The small molecule below binds the protein below.
Small molecule (SMILES): N#CCCc1ccc(-c2nc3cnc4[nH]ccc4c3n2C2CCCCC2)o1

Sequence of chain 1.A:
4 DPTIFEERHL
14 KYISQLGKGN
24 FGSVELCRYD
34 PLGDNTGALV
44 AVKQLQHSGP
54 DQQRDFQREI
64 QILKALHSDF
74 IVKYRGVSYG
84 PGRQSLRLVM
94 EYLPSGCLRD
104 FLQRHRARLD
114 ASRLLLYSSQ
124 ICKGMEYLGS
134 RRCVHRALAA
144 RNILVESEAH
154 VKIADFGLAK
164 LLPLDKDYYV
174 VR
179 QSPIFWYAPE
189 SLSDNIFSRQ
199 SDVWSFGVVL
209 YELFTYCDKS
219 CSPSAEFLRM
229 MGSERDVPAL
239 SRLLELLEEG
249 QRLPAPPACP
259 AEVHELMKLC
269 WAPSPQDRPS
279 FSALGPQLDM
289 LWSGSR

Binding-site contacts:
Ligand atom C14 contacts residue ASN145 of chain 1.A at 3.6 Å.
Ligand atom C9 contacts residue LEU19 of chain 1.A at 3.3 Å (hydrophobic).
Ligand atom C19 contacts residue GLY20 of chain 1.A at 3.8 Å.
Ligand atom O contacts residue LEU19 of chain 1.A at 3.9 Å.
Ligand atom C14 contacts residue ARG144 of chain 1.A at 3.8 Å.
Ligand atom C4 contacts residue TYR95 of chain 1.A at 3.6 Å (hydrophobic).
Ligand atom N contacts residue LEU96 of chain 1.A at 3.0 Å (h-bond).
Ligand atom C17 contacts residue ASN145 of chain 1.A at 3.8 Å.
Ligand atom C18 contacts residue ASP158 of chain 1.A at 3.9 Å.
Ligand atom N contacts residue TYR95 of chain 1.A at 3.5 Å.
Ligand atom N4 contacts residue ASN145 of chain 1.A at 2.9 Å (h-bond).
Ligand atom C3 contacts residue LEU147 of chain 1.A at 3.4 Å (hydrophobic).
Ligand atom N3 contacts residue LEU19 of chain 1.A at 3.9 Å.
Ligand atom N3 contacts residue LEU147 of chain 1.A at 3.8 Å.
Ligand atom C2 contacts residue LEU147 of chain 1.A at 3.4 Å (hydrophobic).
Ligand atom N1 contacts residue LEU147 of chain 1.A at 3.8 Å.
Ligand atom C7 contacts residue LEU147 of chain 1.A at 3.7 Å (hydrophobic).
Ligand atom C19 contacts residue VAL27 of chain 1.A at 3.6 Å (hydrophobic).
Ligand atom C12 contacts residue ARG144 of chain 1.A at 2.9 Å.
Ligand atom C6 contacts residue VAL75 of chain 1.A at 3.9 Å (hydrophobic).
Ligand atom C16 contacts residue LEU147 of chain 1.A at 3.8 Å (hydrophobic).
Ligand atom C11 contacts residue ARG144 of chain 1.A at 3.9 Å.
Ligand atom N1 contacts residue ALA44 of chain 1.A at 3.2 Å.
Ligand atom N4 contacts residue ARG144 of chain 1.A at 3.4 Å (salt-bridge).
Ligand atom C1 contacts residue LEU147 of chain 1.A at 3.6 Å (hydrophobic).
Ligand atom C6 contacts residue ALA44 of chain 1.A at 3.7 Å (hydrophobic).
Ligand atom N2 contacts residue LEU147 of chain 1.A at 3.6 Å.
Ligand atom C3 contacts residue GLU94 of chain 1.A at 3.7 Å.
Ligand atom C6 contacts residue GLU94 of chain 1.A at 3.8 Å.
Ligand atom C5 contacts residue LEU147 of chain 1.A at 3.8 Å (hydrophobic).
Ligand atom C8 contacts residue LEU19 of chain 1.A at 3.4 Å (hydrophobic).
Ligand atom C4 contacts residue LEU96 of chain 1.A at 3.2 Å (hydrophobic).
Ligand atom C20 contacts residue VAL27 of chain 1.A at 3.7 Å (hydrophobic).
Ligand atom C11 contacts residue CYS100 of chain 1.A at 3.9 Å (hydrophobic).
Ligand atom N contacts residue LEU147 of chain 1.A at 3.8 Å.
Ligand atom C13 contacts residue ARG144 of chain 1.A at 3.9 Å.
Ligand atom C contacts residue LEU147 of chain 1.A at 3.7 Å (hydrophobic).
Ligand atom N1 contacts residue GLU94 of chain 1.A at 2.8 Å (salt-bridge).
Ligand atom C3 contacts residue ALA44 of chain 1.A at 3.7 Å (hydrophobic).
Ligand atom C10 contacts residue LEU19 of chain 1.A at 3.6 Å (hydrophobic).